Binding-site contacts:
Ligand atom C3 contacts residue TRP287 of chain 22.A at 4.1 Å (hydrophobic).
Ligand atom O1B contacts residue ASN284 of chain 22.A at 3.7 Å.
Ligand atom O4 contacts residue VAL257 of chain 12.A at 3.1 Å.
Ligand atom C10 contacts residue SER256 of chain 12.A at 4.2 Å.
Ligand atom C4 contacts residue ASN231 of chain 12.A at 3.5 Å.
Ligand atom C5 contacts residue ASN231 of chain 12.A at 4.5 Å.
Ligand atom C11 contacts residue SER256 of chain 12.A at 4.3 Å.
Ligand atom C10 contacts residue ASN55 of chain 22.A at 3.8 Å.
Ligand atom C4 contacts residue VAL257 of chain 12.A at 4.4 Å (hydrophobic).
Ligand atom C11 contacts residue ASN55 of chain 22.A at 3.2 Å.
Ligand atom C1 contacts residue ASN284 of chain 22.A at 3.8 Å.
Ligand atom O1A contacts residue ASN231 of chain 12.A at 2.7 Å (h-bond).
Ligand atom C11 contacts residue GLY254 of chain 12.A at 3.6 Å.
Ligand atom C2 contacts residue ASN231 of chain 12.A at 4.0 Å.
Ligand atom O10 contacts residue ASN55 of chain 22.A at 3.4 Å (h-bond).
Ligand atom O4 contacts residue ASN231 of chain 12.A at 4.2 Å.
Ligand atom O2 contacts residue ASN231 of chain 12.A at 4.2 Å.
Ligand atom O2 contacts residue TRP287 of chain 22.A at 4.5 Å.
Ligand atom O1A contacts residue THR286 of chain 22.A at 4.2 Å.
Ligand atom O1B contacts residue ARG232 of chain 12.A at 2.5 Å (salt-bridge).
Ligand atom C1 contacts residue ASN231 of chain 12.A at 3.6 Å.
Ligand atom O1A contacts residue ARG232 of chain 12.A at 3.5 Å.
Ligand atom C1 contacts residue ARG232 of chain 12.A at 3.6 Å.
Ligand atom O1A contacts residue ASN284 of chain 22.A at 4.5 Å.
Ligand atom O2 contacts residue ASN284 of chain 22.A at 3.0 Å (h-bond).
Ligand atom C2 contacts residue ASN284 of chain 22.A at 3.9 Å.
Ligand atom C2 contacts residue THR286 of chain 22.A at 4.2 Å.
Ligand atom C3 contacts residue THR286 of chain 22.A at 3.5 Å.
Ligand atom C11 contacts residue ALA253 of chain 12.A at 3.6 Å (hydrophobic).
Ligand atom O1B contacts residue ASN231 of chain 12.A at 4.3 Å.
Ligand atom O10 contacts residue SER52 of chain 22.A at 4.4 Å.
Ligand atom O2 contacts residue ARG232 of chain 12.A at 4.5 Å.
Ligand atom C3 contacts residue ASN231 of chain 12.A at 3.9 Å.
Ligand atom O10 contacts residue SER256 of chain 12.A at 3.5 Å (h-bond).
Ligand atom O4 contacts residue TRP287 of chain 22.A at 4.1 Å.
Ligand atom O2 contacts residue THR286 of chain 22.A at 4.0 Å.

Sequence of chain 22.A:
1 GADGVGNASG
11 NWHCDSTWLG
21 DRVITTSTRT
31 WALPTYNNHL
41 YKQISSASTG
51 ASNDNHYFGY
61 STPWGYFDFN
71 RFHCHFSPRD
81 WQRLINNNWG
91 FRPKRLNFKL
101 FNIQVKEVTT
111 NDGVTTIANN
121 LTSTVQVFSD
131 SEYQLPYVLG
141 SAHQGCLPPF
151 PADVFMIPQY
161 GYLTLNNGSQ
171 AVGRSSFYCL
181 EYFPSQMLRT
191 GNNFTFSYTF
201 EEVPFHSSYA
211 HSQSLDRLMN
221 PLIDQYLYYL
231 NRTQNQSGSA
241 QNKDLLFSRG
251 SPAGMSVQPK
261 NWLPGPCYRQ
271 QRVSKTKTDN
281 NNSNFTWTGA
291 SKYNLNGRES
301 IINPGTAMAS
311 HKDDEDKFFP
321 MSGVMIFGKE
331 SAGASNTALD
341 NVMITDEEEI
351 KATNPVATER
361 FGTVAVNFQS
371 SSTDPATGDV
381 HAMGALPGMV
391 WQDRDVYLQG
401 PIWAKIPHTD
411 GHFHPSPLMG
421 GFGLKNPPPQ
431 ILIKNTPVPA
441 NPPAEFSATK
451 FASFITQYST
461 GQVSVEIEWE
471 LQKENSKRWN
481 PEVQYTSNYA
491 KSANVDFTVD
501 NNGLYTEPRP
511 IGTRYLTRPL

This small molecule binds to this protein.
Small molecule (SMILES): CC(=O)N[C@H]1[C@H]([C@H](O)[C@H](O)CO)O[C@@](O)(C(=O)O)C[C@@H]1O

Sequence of chain 12.A:
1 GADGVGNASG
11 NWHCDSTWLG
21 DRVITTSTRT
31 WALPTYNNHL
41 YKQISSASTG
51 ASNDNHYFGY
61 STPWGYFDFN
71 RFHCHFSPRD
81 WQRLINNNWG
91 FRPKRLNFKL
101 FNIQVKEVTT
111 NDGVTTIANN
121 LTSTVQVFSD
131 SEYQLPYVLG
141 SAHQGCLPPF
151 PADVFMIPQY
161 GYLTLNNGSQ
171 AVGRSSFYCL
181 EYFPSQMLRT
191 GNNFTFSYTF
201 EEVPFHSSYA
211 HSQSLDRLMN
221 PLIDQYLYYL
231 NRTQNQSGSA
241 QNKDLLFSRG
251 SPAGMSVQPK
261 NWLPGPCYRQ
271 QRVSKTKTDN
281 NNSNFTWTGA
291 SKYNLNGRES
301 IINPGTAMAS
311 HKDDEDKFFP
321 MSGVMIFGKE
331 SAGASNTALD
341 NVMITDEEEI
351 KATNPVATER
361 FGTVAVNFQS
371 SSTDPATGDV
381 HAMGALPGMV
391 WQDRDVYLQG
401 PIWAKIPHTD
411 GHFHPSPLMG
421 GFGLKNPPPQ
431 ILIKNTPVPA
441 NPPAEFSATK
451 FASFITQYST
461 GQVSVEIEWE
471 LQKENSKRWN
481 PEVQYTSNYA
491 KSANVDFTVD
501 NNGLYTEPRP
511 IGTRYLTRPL